Binding-site contacts:
Ligand atom C2 contacts residue LYS18 of chain 1.B at 3.6 Å.
Ligand atom O4 contacts residue ARG69 of chain 1.B at 2.7 Å (salt-bridge).
Ligand atom C6 contacts residue TRP343 of chain 1.B at 3.5 Å (hydrophobic).
Ligand atom C4 contacts residue TRP343 of chain 1.B at 3.7 Å (hydrophobic).
Ligand atom O3 contacts residue ARG69 of chain 1.B at 2.9 Å (salt-bridge).
Ligand atom C6 contacts residue GLU156 of chain 1.B at 3.2 Å.
Ligand atom C1 contacts residue LYS18 of chain 1.B at 3.4 Å.
Ligand atom O2 contacts residue LYS18 of chain 1.B at 2.8 Å (salt-bridge).
Ligand atom O1 contacts residue ASN15 of chain 1.B at 3.6 Å.
Ligand atom C3 contacts residue ASP68 of chain 1.B at 3.3 Å.
Ligand atom C2 contacts residue GLU114 of chain 1.B at 3.5 Å.
Ligand atom C4 contacts residue ARG69 of chain 1.B at 3.7 Å.
Ligand atom C6 contacts residue PRO157 of chain 1.B at 3.7 Å (hydrophobic).
Ligand atom C6 contacts residue TYR158 of chain 1.B at 3.6 Å (hydrophobic).
Ligand atom O2 contacts residue TRP65 of chain 1.B at 3.3 Å (h-bond).
Ligand atom C4 contacts residue TYR158 of chain 1.B at 3.9 Å (hydrophobic).
Ligand atom C1 contacts residue TYR158 of chain 1.B at 3.6 Å (hydrophobic).
Ligand atom O3 contacts residue ALA66 of chain 1.B at 3.3 Å.
Ligand atom C1 contacts residue TRP233 of chain 1.B at 3.8 Å (hydrophobic).
Ligand atom C6 contacts residue PHE159 of chain 1.B at 3.7 Å (hydrophobic).
Ligand atom O2 contacts residue ALA66 of chain 1.B at 3.5 Å.
Ligand atom O4 contacts residue ARG347 of chain 1.B at 3.6 Å.
Ligand atom O3 contacts residue ASP68 of chain 1.B at 2.4 Å (salt-bridge).
Ligand atom O6 contacts residue TYR158 of chain 1.B at 2.9 Å (h-bond).
Ligand atom O1 contacts residue ASP17 of chain 1.B at 3.0 Å (salt-bridge).
Ligand atom O1 contacts residue LYS18 of chain 1.B at 3.1 Å (salt-bridge).
Ligand atom C5 contacts residue GLU156 of chain 1.B at 3.8 Å.
Ligand atom O6 contacts residue GLU156 of chain 1.B at 2.5 Å (salt-bridge).
Ligand atom O3 contacts residue TRP65 of chain 1.B at 3.6 Å.
Ligand atom O6 contacts residue PHE159 of chain 1.B at 3.7 Å.
Ligand atom C2 contacts residue TRP233 of chain 1.B at 3.9 Å (hydrophobic).
Ligand atom O2 contacts residue ASP68 of chain 1.B at 2.7 Å (salt-bridge).
Ligand atom C3 contacts residue TRP65 of chain 1.B at 3.8 Å (hydrophobic).
Ligand atom C1 contacts residue ASP17 of chain 1.B at 3.5 Å.
Ligand atom O5 contacts residue TRP343 of chain 1.B at 3.9 Å.
Ligand atom O5 contacts residue TYR158 of chain 1.B at 3.3 Å.
Ligand atom O3 contacts residue TRP343 of chain 1.B at 3.7 Å.
Ligand atom C2 contacts residue ASP68 of chain 1.B at 3.2 Å.
Ligand atom O2 contacts residue GLU114 of chain 1.B at 2.7 Å (salt-bridge).
Ligand atom O6 contacts residue PRO157 of chain 1.B at 3.2 Å.

This small molecule binds to this protein.
Small molecule (SMILES): OC[C@H]1O[C@H](O[C@H]2[C@H](O)[C@@H](O)[C@@H](O)O[C@@H]2CO)[C@H](O)[C@@H](O)[C@@H]1O

Sequence of chain 1.B:
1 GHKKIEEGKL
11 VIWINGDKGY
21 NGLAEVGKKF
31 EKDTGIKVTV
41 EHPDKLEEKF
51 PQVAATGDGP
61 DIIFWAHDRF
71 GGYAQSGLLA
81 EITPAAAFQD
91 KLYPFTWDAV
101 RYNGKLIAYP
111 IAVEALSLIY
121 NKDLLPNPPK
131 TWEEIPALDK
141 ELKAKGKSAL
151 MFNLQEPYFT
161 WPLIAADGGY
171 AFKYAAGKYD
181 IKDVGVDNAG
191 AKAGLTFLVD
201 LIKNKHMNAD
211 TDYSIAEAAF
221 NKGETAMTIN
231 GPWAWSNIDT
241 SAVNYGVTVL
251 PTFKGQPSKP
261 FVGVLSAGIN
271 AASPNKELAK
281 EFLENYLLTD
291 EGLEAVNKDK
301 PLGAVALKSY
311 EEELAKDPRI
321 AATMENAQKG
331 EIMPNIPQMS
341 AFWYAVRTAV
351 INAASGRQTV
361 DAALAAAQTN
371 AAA